A protein and the small-molecule ligand that binds it are described below.
Small molecule (SMILES): N[C@@H](Cc1c[nH]c[nH+]1)C(=O)O

Sequence of chain 2.D:
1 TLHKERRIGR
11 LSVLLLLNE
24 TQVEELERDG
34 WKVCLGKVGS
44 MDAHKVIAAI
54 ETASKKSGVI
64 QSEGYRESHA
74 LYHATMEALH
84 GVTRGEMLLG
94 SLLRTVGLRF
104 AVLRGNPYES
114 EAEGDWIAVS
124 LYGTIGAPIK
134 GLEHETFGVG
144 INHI

Sequence of chain 3.D:
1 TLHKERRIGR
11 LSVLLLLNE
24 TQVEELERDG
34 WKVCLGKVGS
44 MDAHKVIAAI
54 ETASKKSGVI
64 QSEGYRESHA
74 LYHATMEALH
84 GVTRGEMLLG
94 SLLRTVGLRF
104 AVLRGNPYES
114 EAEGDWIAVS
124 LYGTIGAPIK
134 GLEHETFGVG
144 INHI

Binding-site contacts:
Ligand atom CG contacts residue GLY129 of chain 2.D at 3.3 Å.
Ligand atom N contacts residue HIS72 of chain 3.D at 3.4 Å.
Ligand atom CD2 contacts residue TYR75 of chain 3.D at 3.4 Å (hydrophobic).
Ligand atom O contacts residue MG1 of chain 2.G at 2.4 Å.
Ligand atom CB contacts residue GLY129 of chain 2.D at 3.5 Å.
Ligand atom C contacts residue HIS76 of chain 3.D at 4.0 Å.
Ligand atom OXT contacts residue ARG97 of chain 2.D at 2.6 Å (salt-bridge).
Ligand atom OXT contacts residue ILE128 of chain 2.D at 3.3 Å.
Ligand atom OXT contacts residue ARG87 of chain 2.D at 2.9 Å (salt-bridge).
Ligand atom CD2 contacts residue GLY129 of chain 2.D at 3.5 Å.
Ligand atom C contacts residue ARG87 of chain 2.D at 3.4 Å.
Ligand atom CG contacts residue TYR75 of chain 3.D at 4.0 Å (hydrophobic).
Ligand atom C contacts residue ARG97 of chain 2.D at 3.6 Å.
Ligand atom N contacts residue MG1 of chain 2.G at 2.4 Å.
Ligand atom ND1 contacts residue GLY129 of chain 2.D at 3.4 Å.
Ligand atom N contacts residue HIS137 of chain 2.D at 3.4 Å (h-bond).
Ligand atom CG contacts residue ALA130 of chain 2.D at 3.6 Å (hydrophobic).
Ligand atom CD2 contacts residue ALA130 of chain 2.D at 3.4 Å (hydrophobic).
Ligand atom CA contacts residue MG1 of chain 2.G at 3.3 Å.
Ligand atom CD2 contacts residue ARG97 of chain 2.D at 3.7 Å.
Ligand atom CE1 contacts residue GLY129 of chain 2.D at 3.8 Å.
Ligand atom CA contacts residue HIS76 of chain 3.D at 3.8 Å.
Ligand atom C contacts residue MG1 of chain 2.G at 3.2 Å.
Ligand atom ND1 contacts residue ALA130 of chain 2.D at 3.4 Å (h-bond).
Ligand atom N contacts residue TYR68 of chain 3.D at 3.1 Å (h-bond).
Ligand atom CE1 contacts residue ALA130 of chain 2.D at 3.2 Å (hydrophobic).
Ligand atom O contacts residue HIS137 of chain 2.D at 3.2 Å (h-bond).
Ligand atom CD2 contacts residue LEU96 of chain 2.D at 4.0 Å (hydrophobic).
Ligand atom CA contacts residue TYR75 of chain 3.D at 3.6 Å (hydrophobic).
Ligand atom NE2 contacts residue TYR75 of chain 3.D at 3.4 Å.
Ligand atom O contacts residue HIS76 of chain 3.D at 3.4 Å (h-bond).
Ligand atom CG contacts residue TYR68 of chain 3.D at 3.7 Å (hydrophobic).
Ligand atom ND1 contacts residue TYR68 of chain 3.D at 2.6 Å (h-bond).
Ligand atom NE2 contacts residue ALA130 of chain 2.D at 3.2 Å (h-bond).
Ligand atom CE1 contacts residue TYR68 of chain 3.D at 3.5 Å (hydrophobic).
Ligand atom C contacts residue HIS137 of chain 2.D at 3.9 Å.
Ligand atom NE2 contacts residue GLY129 of chain 2.D at 3.7 Å.
Ligand atom CB contacts residue TYR68 of chain 3.D at 4.0 Å (hydrophobic).
Ligand atom N contacts residue HIS76 of chain 3.D at 3.3 Å (h-bond).
Ligand atom O contacts residue ARG87 of chain 2.D at 2.8 Å (salt-bridge).